Binding-site contacts:
Ligand atom N06 contacts residue THR64 of chain 1.A at 3.4 Å.
Ligand atom O20 contacts residue ASN36 of chain 1.A at 3.0 Å (h-bond).
Ligand atom C19 contacts residue SER40 of chain 1.A at 3.4 Å.
Ligand atom C10 contacts residue PHE96 of chain 1.A at 3.6 Å (hydrophobic).
Ligand atom C19 contacts residue TYR57 of chain 1.A at 3.5 Å (hydrophobic).
Ligand atom C26 contacts residue ALA63 of chain 1.A at 3.2 Å (hydrophobic).
Ligand atom O08 contacts residue SER99 of chain 1.A at 2.5 Å (h-bond).
Ligand atom C17 contacts residue ASN142 of chain 1.A at 3.5 Å.
Ligand atom C01 contacts residue ARG138 of chain 1.A at 3.5 Å.
Ligand atom O20 contacts residue SER40 of chain 1.A at 2.3 Å (h-bond).
Ligand atom S15 contacts residue THR101 of chain 1.A at 3.6 Å (h-bond).
Ligand atom C22 contacts residue TRP134 of chain 1.D at 3.6 Å (hydrophobic).
Ligand atom C12 contacts residue TRP94 of chain 1.A at 3.5 Å (hydrophobic).
Ligand atom C03 contacts residue ALA63 of chain 1.A at 3.4 Å (hydrophobic).
Ligand atom O08 contacts residue SER97 of chain 1.A at 3.6 Å.
Ligand atom N18 contacts residue ASN142 of chain 1.A at 2.5 Å (h-bond).
Ligand atom C17 contacts residue TRP121 of chain 1.A at 3.7 Å (hydrophobic).
Ligand atom C13 contacts residue TRP94 of chain 1.A at 3.5 Å (hydrophobic).
Ligand atom C11 contacts residue TRP94 of chain 1.A at 3.6 Å (hydrophobic).
Ligand atom C11 contacts residue PHE96 of chain 1.A at 3.6 Å (hydrophobic).
Ligand atom C26 contacts residue THR64 of chain 1.A at 3.3 Å.
Ligand atom C02 contacts residue ALA63 of chain 1.A at 3.7 Å (hydrophobic).
Ligand atom C14 contacts residue TRP134 of chain 1.D at 3.7 Å (hydrophobic).
Ligand atom N27 contacts residue ALA63 of chain 1.A at 3.2 Å.
Ligand atom N18 contacts residue LEU38 of chain 1.A at 3.6 Å.
Ligand atom C09 contacts residue THR62 of chain 1.A at 3.4 Å.
Ligand atom C19 contacts residue ASN142 of chain 1.A at 3.6 Å.
Ligand atom O08 contacts residue LEU123 of chain 1.A at 3.5 Å.
Ligand atom C03 contacts residue ARG138 of chain 1.A at 3.2 Å.
Ligand atom C09 contacts residue THR64 of chain 1.A at 3.6 Å.
Ligand atom C19 contacts residue LEU38 of chain 1.A at 3.5 Å (hydrophobic).
Ligand atom C01 contacts residue SER125 of chain 1.A at 3.2 Å.
Ligand atom O20 contacts residue TYR57 of chain 1.A at 2.8 Å (h-bond).
Ligand atom C16 contacts residue TRP121 of chain 1.A at 3.4 Å (hydrophobic).
Ligand atom N21 contacts residue VAL61 of chain 1.A at 3.4 Å.
Ligand atom S15 contacts residue TRP94 of chain 1.A at 3.6 Å.
Ligand atom C07 contacts residue SER99 of chain 1.A at 3.4 Å.
Ligand atom C13 contacts residue THR59 of chain 1.A at 3.5 Å.
Ligand atom N21 contacts residue THR59 of chain 1.A at 3.1 Å (h-bond).
Ligand atom C07 contacts residue SER97 of chain 1.A at 3.6 Å.

Sequence of chain 1.D:
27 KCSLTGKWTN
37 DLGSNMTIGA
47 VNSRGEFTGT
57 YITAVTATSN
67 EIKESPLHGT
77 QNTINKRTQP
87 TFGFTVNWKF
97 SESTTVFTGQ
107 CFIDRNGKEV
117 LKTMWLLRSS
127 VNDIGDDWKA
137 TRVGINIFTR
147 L

Sequence of chain 1.A:
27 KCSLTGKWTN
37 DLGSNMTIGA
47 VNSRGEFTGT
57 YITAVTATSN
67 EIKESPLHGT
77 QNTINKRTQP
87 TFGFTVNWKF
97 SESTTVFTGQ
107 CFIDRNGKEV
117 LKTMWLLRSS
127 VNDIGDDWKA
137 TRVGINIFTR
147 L

This small molecule binds to this protein.
Small molecule (SMILES): CC1(C)CC(NC(=O)CCCCC[C@@H]2SC[C@@H]3NC(=O)N[C@@H]32)CC(C)(C)N1O